Sequence of chain 1.A:
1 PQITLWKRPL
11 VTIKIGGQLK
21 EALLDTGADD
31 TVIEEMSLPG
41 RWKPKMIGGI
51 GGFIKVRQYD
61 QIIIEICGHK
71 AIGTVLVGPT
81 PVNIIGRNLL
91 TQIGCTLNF

The protein below binds the small molecule below.
Small molecule (SMILES): CCC[C@@]1(CCc2ccccc2)CC(O)=C([C@H](CC)c2cccc(NS(=O)(=O)c3ccc(C(F)(F)F)cn3)c2)C(=O)O1

Sequence of chain 1.B:
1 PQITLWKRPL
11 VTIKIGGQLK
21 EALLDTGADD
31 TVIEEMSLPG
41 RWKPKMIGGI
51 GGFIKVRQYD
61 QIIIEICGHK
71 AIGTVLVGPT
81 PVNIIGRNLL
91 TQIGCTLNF

Binding-site contacts:
Ligand atom C38 contacts residue GLY48 of chain 1.A at 3.5 Å.
Ligand atom N28 contacts residue ILE47 of chain 1.A at 3.6 Å.
Ligand atom C27 contacts residue GLY48 of chain 1.A at 3.4 Å.
Ligand atom O1 contacts residue ILE50 of chain 1.B at 3.6 Å.
Ligand atom C35 contacts residue GLY27 of chain 1.A at 3.3 Å.
Ligand atom O8 contacts residue ASP25 of chain 1.B at 2.4 Å (salt-bridge).
Ligand atom F42 contacts residue LEU23 of chain 1.B at 3.7 Å.
Ligand atom C37 contacts residue ARG8 of chain 1.B at 3.6 Å.
Ligand atom F42 contacts residue VAL82 of chain 1.B at 3.2 Å.
Ligand atom N28 contacts residue GLY48 of chain 1.A at 2.9 Å (h-bond).
Ligand atom S30 contacts residue ASP30 of chain 1.A at 3.6 Å (salt-bridge).
Ligand atom F40 contacts residue ARG8 of chain 1.B at 3.2 Å.
Ligand atom O31 contacts residue ASP29 of chain 1.A at 3.4 Å (salt-bridge).
Ligand atom C25 contacts residue ALA28 of chain 1.A at 3.6 Å (hydrophobic).
Ligand atom C36 contacts residue ARG8 of chain 1.B at 3.7 Å.
Ligand atom N34 contacts residue ASP29 of chain 1.A at 3.4 Å (salt-bridge).
Ligand atom C18 contacts residue ARG8 of chain 1.A at 3.8 Å.
Ligand atom C35 contacts residue ASP29 of chain 1.A at 3.7 Å.
Ligand atom O1 contacts residue GLY49 of chain 1.B at 3.5 Å.
Ligand atom C4 contacts residue ASP25 of chain 1.A at 3.3 Å.
Ligand atom C5 contacts residue ASP25 of chain 1.A at 3.3 Å.
Ligand atom O7 contacts residue ILE50 of chain 1.B at 3.0 Å (h-bond).
Ligand atom F41 contacts residue ARG8 of chain 1.B at 3.6 Å.
Ligand atom C29 contacts residue GLY48 of chain 1.A at 3.3 Å.
Ligand atom C15 contacts residue VAL82 of chain 1.A at 3.8 Å (hydrophobic).
Ligand atom C14 contacts residue VAL82 of chain 1.A at 3.6 Å (hydrophobic).
Ligand atom C19 contacts residue VAL82 of chain 1.A at 3.5 Å (hydrophobic).
Ligand atom O8 contacts residue ASP25 of chain 1.A at 2.7 Å (salt-bridge).
Ligand atom F40 contacts residue LEU23 of chain 1.B at 3.4 Å.
Ligand atom C12 contacts residue GLY49 of chain 1.B at 3.8 Å.
Ligand atom C2 contacts residue ILE50 of chain 1.B at 3.6 Å (hydrophobic).
Ligand atom O7 contacts residue GLY49 of chain 1.A at 3.6 Å.
Ligand atom O32 contacts residue ASP30 of chain 1.A at 3.1 Å (salt-bridge).
Ligand atom C22 contacts residue ILE84 of chain 1.B at 3.6 Å (hydrophobic).
Ligand atom C33 contacts residue GLY48 of chain 1.A at 3.7 Å.
Ligand atom O32 contacts residue ILE47 of chain 1.A at 3.7 Å.
Ligand atom O31 contacts residue ASP30 of chain 1.A at 3.0 Å (salt-bridge).
Ligand atom O7 contacts residue ILE50 of chain 1.A at 3.0 Å (h-bond).
Ligand atom C19 contacts residue LEU23 of chain 1.A at 3.6 Å (hydrophobic).
Ligand atom C4 contacts residue ASP25 of chain 1.B at 3.3 Å.